The protein below binds the small molecule below.
Small molecule (SMILES): Nc1nc2ncc(CO[P](=O)(O)OP(=O)(O)O)nc2c(=O)[nH]1

Binding-site contacts:
Ligand atom O5P contacts residue ILE45 of chain 2.A at 3.6 Å.
Ligand atom C2 contacts residue PHE209 of chain 2.A at 3.8 Å (hydrophobic).
Ligand atom O6P contacts residue ARG274 of chain 2.A at 2.6 Å (salt-bridge).
Ligand atom N7 contacts residue ASP204 of chain 2.A at 2.6 Å (salt-bridge).
Ligand atom C3 contacts residue ARG274 of chain 2.A at 3.4 Å.
Ligand atom N5 contacts residue ARG274 of chain 2.A at 3.8 Å.
Ligand atom N6 contacts residue ASP204 of chain 2.A at 3.0 Å (salt-bridge).
Ligand atom C10 contacts residue ILE142 of chain 2.A at 3.6 Å (hydrophobic).
Ligand atom N5 contacts residue ASN140 of chain 2.A at 3.2 Å (h-bond).
Ligand atom N6 contacts residue ILE163 of chain 2.A at 3.6 Å.
Ligand atom O3P contacts residue SER86 of chain 2.A at 3.6 Å.
Ligand atom C11 contacts residue LYS240 of chain 2.A at 3.9 Å.
Ligand atom C3 contacts residue ASP121 of chain 2.A at 3.7 Å.
Ligand atom N4 contacts residue ILE142 of chain 2.A at 3.5 Å.
Ligand atom N1 contacts residue PHE209 of chain 2.A at 3.6 Å.
Ligand atom N4 contacts residue ARG274 of chain 2.A at 3.4 Å (salt-bridge).
Ligand atom O5P contacts residue HIS276 of chain 2.A at 2.5 Å (h-bond).
Ligand atom C8 contacts residue MET165 of chain 2.A at 3.6 Å (hydrophobic).
Ligand atom C9 contacts residue ARG274 of chain 2.A at 3.7 Å.
Ligand atom N4 contacts residue ASP121 of chain 2.A at 3.3 Å (salt-bridge).
Ligand atom N6 contacts residue LEU234 of chain 2.A at 3.9 Å.
Ligand atom O8 contacts residue GLY236 of chain 2.A at 3.1 Å (h-bond).
Ligand atom N5 contacts residue ILE142 of chain 2.A at 3.7 Å.
Ligand atom C2 contacts residue ARG274 of chain 2.A at 3.5 Å.
Ligand atom P2 contacts residue HIS276 of chain 2.A at 3.7 Å.
Ligand atom O2P contacts residue SER86 of chain 2.A at 2.7 Å (h-bond).
Ligand atom C6 contacts residue ASP204 of chain 2.A at 3.2 Å.
Ligand atom N1 contacts residue ARG274 of chain 2.A at 3.5 Å (salt-bridge).
Ligand atom C6 contacts residue ASN140 of chain 2.A at 3.5 Å.
Ligand atom N1 contacts residue LYS240 of chain 2.A at 3.0 Å (salt-bridge).
Ligand atom C10 contacts residue ARG274 of chain 2.A at 3.6 Å.
Ligand atom N7 contacts residue MET165 of chain 2.A at 3.6 Å (h-bond).
Ligand atom O4P contacts residue ARG274 of chain 2.A at 3.1 Å (salt-bridge).
Ligand atom O8 contacts residue LYS240 of chain 2.A at 3.0 Å (salt-bridge).
Ligand atom P1 contacts residue SER86 of chain 2.A at 3.9 Å.
Ligand atom C8 contacts residue LYS240 of chain 2.A at 3.9 Å.
Ligand atom O4P contacts residue HIS276 of chain 2.A at 3.8 Å.
Ligand atom N6 contacts residue ASN140 of chain 2.A at 2.6 Å (h-bond).
Ligand atom P2 contacts residue ARG274 of chain 2.A at 3.7 Å.
Ligand atom C8 contacts residue ASP204 of chain 2.A at 3.6 Å.

Sequence of chain 2.A:
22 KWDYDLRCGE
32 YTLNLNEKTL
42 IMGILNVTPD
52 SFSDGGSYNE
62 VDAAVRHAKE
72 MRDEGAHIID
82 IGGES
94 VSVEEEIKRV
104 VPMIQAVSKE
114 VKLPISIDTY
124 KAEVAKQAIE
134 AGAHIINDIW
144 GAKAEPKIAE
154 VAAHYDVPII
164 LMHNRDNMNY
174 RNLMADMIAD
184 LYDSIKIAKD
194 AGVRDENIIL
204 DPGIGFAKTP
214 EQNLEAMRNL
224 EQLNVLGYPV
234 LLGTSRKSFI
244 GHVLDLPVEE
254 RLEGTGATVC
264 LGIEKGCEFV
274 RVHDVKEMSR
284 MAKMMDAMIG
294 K